Sequence of chain 1.C:
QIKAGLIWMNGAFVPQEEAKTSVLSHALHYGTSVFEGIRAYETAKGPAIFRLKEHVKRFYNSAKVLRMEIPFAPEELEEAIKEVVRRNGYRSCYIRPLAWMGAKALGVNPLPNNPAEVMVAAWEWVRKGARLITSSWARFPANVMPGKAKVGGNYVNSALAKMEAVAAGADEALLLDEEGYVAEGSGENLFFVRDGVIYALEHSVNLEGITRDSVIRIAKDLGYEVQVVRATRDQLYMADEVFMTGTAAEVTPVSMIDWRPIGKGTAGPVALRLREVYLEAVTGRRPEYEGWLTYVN

Sequence of chain 1.F:
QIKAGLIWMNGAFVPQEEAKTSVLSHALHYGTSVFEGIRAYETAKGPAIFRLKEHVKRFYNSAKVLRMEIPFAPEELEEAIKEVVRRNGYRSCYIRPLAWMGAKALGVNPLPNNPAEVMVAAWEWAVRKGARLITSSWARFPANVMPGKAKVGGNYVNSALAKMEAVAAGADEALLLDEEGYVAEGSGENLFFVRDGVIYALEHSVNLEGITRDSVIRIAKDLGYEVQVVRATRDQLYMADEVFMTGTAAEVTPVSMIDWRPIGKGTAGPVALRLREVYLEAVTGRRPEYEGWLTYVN

Binding-site contacts:
Ligand atom C4 contacts residue LEU216 of chain 1.F at 3.8 Å (hydrophobic).
Ligand atom CGA contacts residue TYR95 of chain 1.F at 3.6 Å (hydrophobic).
Ligand atom N1 contacts residue GLU193 of chain 1.F at 2.9 Å (salt-bridge).
Ligand atom OP1 contacts residue THR220 of chain 1.F at 2.7 Å (h-bond).
Ligand atom P contacts residue THR256 of chain 1.F at 3.8 Å.
Ligand atom C6 contacts residue GLU193 of chain 1.F at 3.6 Å.
Ligand atom OP3 contacts residue ILE219 of chain 1.F at 2.8 Å (h-bond).
Ligand atom C6 contacts residue ASN198 of chain 1.F at 3.8 Å.
Ligand atom C4A contacts residue GLY196 of chain 1.F at 3.6 Å.
Ligand atom OP4 contacts residue GLY218 of chain 1.F at 3.5 Å.
Ligand atom P contacts residue THR220 of chain 1.F at 3.8 Å.
Ligand atom C3 contacts residue GLY196 of chain 1.F at 3.7 Å.
Ligand atom OA contacts residue LYS159 of chain 1.F at 3.7 Å.
Ligand atom NA contacts residue GLY196 of chain 1.F at 2.9 Å (h-bond).
Ligand atom C2A contacts residue SER195 of chain 1.F at 3.8 Å.
Ligand atom C4A contacts residue LYS159 of chain 1.F at 3.5 Å.
Ligand atom C3 contacts residue TYR164 of chain 1.F at 3.6 Å (hydrophobic).
Ligand atom OA contacts residue TYR95 of chain 1.F at 2.6 Å (h-bond).
Ligand atom OP3 contacts residue GLY218 of chain 1.F at 3.5 Å.
Ligand atom OA contacts residue GLY38 of chain 1.F at 3.5 Å.
Ligand atom OE2 contacts residue TYR31 of chain 1.C at 3.5 Å (h-bond).
Ligand atom OP1 contacts residue THR256 of chain 1.F at 3.7 Å.
Ligand atom C2A contacts residue GLU193 of chain 1.F at 3.4 Å.
Ligand atom C5 contacts residue LEU216 of chain 1.F at 3.8 Å (hydrophobic).
Ligand atom OP3 contacts residue ARG59 of chain 1.F at 2.9 Å (salt-bridge).
Ligand atom OXT contacts residue THR256 of chain 1.F at 3.1 Å (h-bond).
Ligand atom C4 contacts residue GLY196 of chain 1.F at 3.3 Å.
Ligand atom OP1 contacts residue ILE219 of chain 1.F at 3.1 Å (h-bond).
Ligand atom C2A contacts residue ARG148 of chain 1.F at 3.0 Å.
Ligand atom P contacts residue ILE219 of chain 1.F at 3.5 Å.
Ligand atom CA contacts residue TYR95 of chain 1.F at 3.8 Å (hydrophobic).
Ligand atom O3 contacts residue TYR164 of chain 1.F at 2.6 Å (h-bond).
Ligand atom C6 contacts residue GLU197 of chain 1.F at 3.6 Å.
Ligand atom N1 contacts residue LEU216 of chain 1.F at 3.6 Å.
Ligand atom OP1 contacts residue GLY255 of chain 1.F at 3.7 Å.
Ligand atom OXT contacts residue ALA257 of chain 1.F at 2.9 Å (h-bond).
Ligand atom OP1 contacts residue GLY218 of chain 1.F at 3.7 Å.
Ligand atom C5 contacts residue GLY196 of chain 1.F at 3.5 Å.
Ligand atom P contacts residue GLY218 of chain 1.F at 3.8 Å.
Ligand atom OP2 contacts residue THR256 of chain 1.F at 2.8 Å (h-bond).

This protein binds this small molecule.
Small molecule (SMILES): Cc1[nH+]cc(COP(=O)(O)O)c(CN[C@@H](CCC(=O)O)C(=O)O)c1O